Sequence of chain 1.C:
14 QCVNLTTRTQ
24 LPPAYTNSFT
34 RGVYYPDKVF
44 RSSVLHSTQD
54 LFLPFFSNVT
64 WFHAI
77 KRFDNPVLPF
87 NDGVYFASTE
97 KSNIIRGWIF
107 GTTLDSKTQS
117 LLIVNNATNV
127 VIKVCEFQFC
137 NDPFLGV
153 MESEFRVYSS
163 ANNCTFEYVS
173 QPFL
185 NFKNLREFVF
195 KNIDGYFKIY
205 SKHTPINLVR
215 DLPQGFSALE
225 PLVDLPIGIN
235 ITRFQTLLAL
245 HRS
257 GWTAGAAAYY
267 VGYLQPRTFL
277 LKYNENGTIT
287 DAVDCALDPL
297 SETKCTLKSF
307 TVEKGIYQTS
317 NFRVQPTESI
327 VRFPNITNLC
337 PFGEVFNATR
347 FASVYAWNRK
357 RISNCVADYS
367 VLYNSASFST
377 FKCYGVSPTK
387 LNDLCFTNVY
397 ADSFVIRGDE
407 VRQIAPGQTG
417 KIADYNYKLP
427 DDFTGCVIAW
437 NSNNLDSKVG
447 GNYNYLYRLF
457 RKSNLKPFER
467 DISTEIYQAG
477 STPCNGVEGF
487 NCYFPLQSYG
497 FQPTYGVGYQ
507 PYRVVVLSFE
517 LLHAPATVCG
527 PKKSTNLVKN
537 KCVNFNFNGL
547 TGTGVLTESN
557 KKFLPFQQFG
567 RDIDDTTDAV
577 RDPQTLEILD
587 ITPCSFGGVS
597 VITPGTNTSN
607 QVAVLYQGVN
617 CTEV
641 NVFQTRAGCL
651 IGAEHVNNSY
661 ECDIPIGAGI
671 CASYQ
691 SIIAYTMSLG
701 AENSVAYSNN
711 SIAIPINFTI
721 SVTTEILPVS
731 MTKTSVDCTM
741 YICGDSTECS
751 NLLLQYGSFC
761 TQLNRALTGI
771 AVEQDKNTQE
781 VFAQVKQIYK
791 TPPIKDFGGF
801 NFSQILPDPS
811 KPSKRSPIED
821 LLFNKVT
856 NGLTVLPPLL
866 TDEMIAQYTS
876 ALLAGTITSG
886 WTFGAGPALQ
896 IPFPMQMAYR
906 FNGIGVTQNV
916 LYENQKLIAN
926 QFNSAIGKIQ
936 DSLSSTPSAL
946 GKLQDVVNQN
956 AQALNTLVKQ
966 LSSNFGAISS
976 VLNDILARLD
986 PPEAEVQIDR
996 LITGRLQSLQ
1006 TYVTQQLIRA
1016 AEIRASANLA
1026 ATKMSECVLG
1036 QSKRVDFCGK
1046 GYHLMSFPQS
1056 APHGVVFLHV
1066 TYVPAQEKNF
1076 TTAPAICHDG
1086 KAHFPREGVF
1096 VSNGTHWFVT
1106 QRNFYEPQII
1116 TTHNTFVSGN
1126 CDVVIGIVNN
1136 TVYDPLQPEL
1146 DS

Sequence of chain 1.B:
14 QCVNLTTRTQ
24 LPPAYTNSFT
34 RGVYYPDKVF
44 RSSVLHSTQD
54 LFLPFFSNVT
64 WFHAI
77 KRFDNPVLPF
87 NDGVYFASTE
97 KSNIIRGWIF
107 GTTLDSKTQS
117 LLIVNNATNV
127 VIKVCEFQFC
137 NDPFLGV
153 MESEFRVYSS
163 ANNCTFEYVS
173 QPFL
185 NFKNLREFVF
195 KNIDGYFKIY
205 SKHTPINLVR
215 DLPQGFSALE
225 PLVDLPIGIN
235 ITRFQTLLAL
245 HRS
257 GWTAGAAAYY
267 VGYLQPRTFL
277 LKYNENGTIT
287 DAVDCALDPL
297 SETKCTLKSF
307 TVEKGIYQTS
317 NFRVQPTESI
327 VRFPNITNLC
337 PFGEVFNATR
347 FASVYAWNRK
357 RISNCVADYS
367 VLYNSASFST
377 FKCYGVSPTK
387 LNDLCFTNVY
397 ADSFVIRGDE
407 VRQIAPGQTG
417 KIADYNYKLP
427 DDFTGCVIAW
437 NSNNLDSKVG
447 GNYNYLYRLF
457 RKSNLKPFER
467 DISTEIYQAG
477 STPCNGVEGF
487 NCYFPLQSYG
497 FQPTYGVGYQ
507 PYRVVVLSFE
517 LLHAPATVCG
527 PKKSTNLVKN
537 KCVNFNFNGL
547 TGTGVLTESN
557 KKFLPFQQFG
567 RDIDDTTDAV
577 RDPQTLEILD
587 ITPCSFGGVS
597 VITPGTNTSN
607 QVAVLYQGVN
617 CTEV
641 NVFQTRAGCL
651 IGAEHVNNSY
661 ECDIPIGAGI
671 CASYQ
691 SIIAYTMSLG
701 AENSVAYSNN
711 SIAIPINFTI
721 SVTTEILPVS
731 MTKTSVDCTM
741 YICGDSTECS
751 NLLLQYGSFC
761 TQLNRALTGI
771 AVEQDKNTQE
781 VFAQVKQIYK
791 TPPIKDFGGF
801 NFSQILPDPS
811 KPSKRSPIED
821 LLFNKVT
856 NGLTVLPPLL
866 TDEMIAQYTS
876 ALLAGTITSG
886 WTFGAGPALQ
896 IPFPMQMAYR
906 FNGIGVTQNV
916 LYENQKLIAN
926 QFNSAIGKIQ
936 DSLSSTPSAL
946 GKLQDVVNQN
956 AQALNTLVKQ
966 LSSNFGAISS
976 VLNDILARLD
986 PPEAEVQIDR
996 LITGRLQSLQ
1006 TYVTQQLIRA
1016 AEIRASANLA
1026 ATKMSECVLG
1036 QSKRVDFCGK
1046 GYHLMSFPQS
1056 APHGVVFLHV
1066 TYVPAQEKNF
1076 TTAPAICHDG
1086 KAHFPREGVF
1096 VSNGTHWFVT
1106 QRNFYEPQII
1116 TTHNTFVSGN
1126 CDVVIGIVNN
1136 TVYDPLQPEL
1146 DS

Binding-site contacts:
Ligand atom O7 contacts residue SER704 of chain 1.B at 4.2 Å.
Ligand atom C3 contacts residue ASN1074 of chain 1.B at 3.8 Å.
Ligand atom C5 contacts residue ALA706 of chain 1.B at 3.7 Å (hydrophobic).
Ligand atom C8 contacts residue GLU1072 of chain 1.B at 3.4 Å.
Ligand atom O4 contacts residue ALA706 of chain 1.B at 3.5 Å.
Ligand atom C1 contacts residue ASN1074 of chain 1.B at 1.4 Å.
Ligand atom C8 contacts residue ASN1074 of chain 1.B at 4.2 Å.
Ligand atom C4 contacts residue ALA706 of chain 1.B at 4.0 Å (hydrophobic).
Ligand atom N2 contacts residue ALA706 of chain 1.B at 4.4 Å.
Ligand atom C2 contacts residue ASN1074 of chain 1.B at 2.5 Å.
Ligand atom C7 contacts residue ALA706 of chain 1.B at 3.8 Å (hydrophobic).
Ligand atom O7 contacts residue ASN1074 of chain 1.B at 3.8 Å.
Ligand atom C8 contacts residue LYS1073 of chain 1.B at 4.2 Å.
Ligand atom O7 contacts residue ALA706 of chain 1.B at 3.4 Å.
Ligand atom O5 contacts residue ASN1074 of chain 1.B at 2.3 Å (h-bond).
Ligand atom C7 contacts residue ASN1074 of chain 1.B at 3.6 Å.
Ligand atom C5 contacts residue ASN1074 of chain 1.B at 3.6 Å.
Ligand atom C8 contacts residue ALA706 of chain 1.B at 4.1 Å (hydrophobic).
Ligand atom C3 contacts residue ALA706 of chain 1.B at 4.3 Å (hydrophobic).
Ligand atom C4 contacts residue ASN1074 of chain 1.B at 4.2 Å.
Ligand atom C6 contacts residue ALA706 of chain 1.B at 4.3 Å (hydrophobic).
Ligand atom C1 contacts residue GLN895 of chain 1.C at 4.2 Å.
Ligand atom N2 contacts residue ASN1074 of chain 1.B at 2.9 Å (h-bond).

The protein below binds the small molecule below.
Small molecule (SMILES): CC(=O)N[C@H]1[C@H](O[C@H]2[C@H](O)[C@@H](NC(C)=O)CO[C@@H]2CO)O[C@H](CO)[C@@H](O)[C@@H]1O